Sequence of chain 1.C:
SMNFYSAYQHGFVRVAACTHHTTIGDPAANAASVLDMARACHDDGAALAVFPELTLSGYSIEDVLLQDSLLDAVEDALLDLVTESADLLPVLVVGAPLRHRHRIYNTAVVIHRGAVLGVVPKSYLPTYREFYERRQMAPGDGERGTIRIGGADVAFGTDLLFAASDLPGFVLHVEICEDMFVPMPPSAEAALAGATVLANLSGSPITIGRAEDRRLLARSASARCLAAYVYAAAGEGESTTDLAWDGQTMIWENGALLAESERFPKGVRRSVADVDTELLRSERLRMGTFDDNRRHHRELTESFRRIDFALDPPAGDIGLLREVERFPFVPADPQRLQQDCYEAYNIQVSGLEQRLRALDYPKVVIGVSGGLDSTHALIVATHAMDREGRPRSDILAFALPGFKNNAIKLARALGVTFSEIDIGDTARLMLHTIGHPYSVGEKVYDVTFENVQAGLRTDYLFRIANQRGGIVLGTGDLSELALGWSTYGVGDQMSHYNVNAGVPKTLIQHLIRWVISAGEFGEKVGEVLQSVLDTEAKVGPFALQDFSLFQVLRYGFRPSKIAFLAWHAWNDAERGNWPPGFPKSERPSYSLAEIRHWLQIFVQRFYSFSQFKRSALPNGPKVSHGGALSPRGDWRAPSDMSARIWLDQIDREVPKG

This small molecule binds to this protein.
Small molecule (SMILES): CC(=O)CC[C@H](N)C(=O)O

Binding-site contacts:
Ligand atom OD contacts residue LYS122 of chain 1.C at 3.5 Å (salt-bridge).
Ligand atom CB contacts residue GLU178 of chain 1.C at 3.1 Å.
Ligand atom N contacts residue ARG210 of chain 1.C at 3.5 Å (salt-bridge).
Ligand atom CD contacts residue GLU178 of chain 1.C at 3.8 Å.
Ligand atom OD contacts residue GLU133 of chain 1.C at 3.9 Å.
Ligand atom CA contacts residue PHE131 of chain 1.C at 4.2 Å (hydrophobic).
Ligand atom CB contacts residue TYR128 of chain 1.C at 4.2 Å (hydrophobic).
Ligand atom CE contacts residue GLU178 of chain 1.C at 3.2 Å.
Ligand atom CD contacts residue PHE131 of chain 1.C at 4.5 Å (hydrophobic).
Ligand atom OD contacts residue CYS177 of chain 1.C at 3.1 Å (h-bond).
Ligand atom CB contacts residue PHE131 of chain 1.C at 4.1 Å (hydrophobic).
Ligand atom CE contacts residue SER204 of chain 1.C at 4.5 Å.
Ligand atom OD contacts residue GLU178 of chain 1.C at 3.7 Å.
Ligand atom CD contacts residue CYS177 of chain 1.C at 2.6 Å (hydrophobic).
Ligand atom CG contacts residue GLU178 of chain 1.C at 4.0 Å.
Ligand atom CE contacts residue SER202 of chain 1.C at 4.2 Å.
Ligand atom CA contacts residue GLU178 of chain 1.C at 4.3 Å.
Ligand atom CG contacts residue CYS177 of chain 1.C at 3.8 Å (hydrophobic).
Ligand atom CE contacts residue CYS177 of chain 1.C at 1.6 Å (hydrophobic).
Ligand atom OD contacts residue PHE131 of chain 1.C at 4.3 Å.
Ligand atom OD contacts residue PRO126 of chain 1.C at 3.6 Å.
Ligand atom OXT contacts residue TYR128 of chain 1.C at 4.4 Å.
Ligand atom O contacts residue GLU178 of chain 1.C at 3.3 Å (salt-bridge).
Ligand atom CG contacts residue PHE131 of chain 1.C at 3.4 Å (hydrophobic).
Ligand atom C contacts residue GLU178 of chain 1.C at 4.2 Å.
Ligand atom C contacts residue ARG210 of chain 1.C at 4.3 Å.
Ligand atom OXT contacts residue ARG210 of chain 1.C at 3.7 Å.
Ligand atom CA contacts residue ARG210 of chain 1.C at 4.0 Å.
Ligand atom CE contacts residue PHE181 of chain 1.C at 3.8 Å (hydrophobic).
Ligand atom C contacts residue TYR128 of chain 1.C at 3.7 Å (hydrophobic).
Ligand atom N contacts residue PHE181 of chain 1.C at 3.6 Å.
Ligand atom CB contacts residue PHE181 of chain 1.C at 4.4 Å (hydrophobic).
Ligand atom O contacts residue PHE181 of chain 1.C at 4.2 Å.
Ligand atom O contacts residue TYR128 of chain 1.C at 2.8 Å (h-bond).